Sequence of chain 1.A:
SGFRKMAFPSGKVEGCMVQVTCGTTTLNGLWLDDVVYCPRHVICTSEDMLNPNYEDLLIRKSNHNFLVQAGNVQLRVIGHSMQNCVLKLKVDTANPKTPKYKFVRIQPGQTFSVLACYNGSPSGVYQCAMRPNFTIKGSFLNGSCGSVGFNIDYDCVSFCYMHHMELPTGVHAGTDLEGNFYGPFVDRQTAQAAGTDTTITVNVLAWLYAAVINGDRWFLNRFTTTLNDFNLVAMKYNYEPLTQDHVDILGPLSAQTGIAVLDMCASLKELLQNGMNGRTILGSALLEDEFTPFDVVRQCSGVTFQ

Binding-site contacts:
Ligand atom CL15 contacts residue ASP187 of chain 1.A at 3.7 Å.
Ligand atom O3 contacts residue CYS145 of chain 1.A at 3.8 Å.
Ligand atom C24 contacts residue HIS163 of chain 1.A at 3.8 Å.
Ligand atom N21 contacts residue PHE140 of chain 1.A at 3.5 Å (h-bond).
Ligand atom O3 contacts residue GLY143 of chain 1.A at 2.8 Å (h-bond).
Ligand atom C19 contacts residue LEU141 of chain 1.A at 3.8 Å (hydrophobic).
Ligand atom C19 contacts residue ASN142 of chain 1.A at 3.8 Å.
Ligand atom C14 contacts residue GLN189 of chain 1.A at 3.7 Å.
Ligand atom C16 contacts residue HIS41 of chain 1.A at 3.9 Å.
Ligand atom O23 contacts residue HIS172 of chain 1.A at 3.3 Å.
Ligand atom C16 contacts residue GLN189 of chain 1.A at 3.8 Å.
Ligand atom O20 contacts residue GLU166 of chain 1.A at 3.9 Å.
Ligand atom C22 contacts residue GLU166 of chain 1.A at 3.8 Å.
Ligand atom C12 contacts residue HIS41 of chain 1.A at 3.8 Å.
Ligand atom O23 contacts residue HIS163 of chain 1.A at 2.6 Å (h-bond).
Ligand atom C13 contacts residue GLN189 of chain 1.A at 3.7 Å.
Ligand atom O23 contacts residue GLU166 of chain 1.A at 3.6 Å.
Ligand atom CL15 contacts residue MET165 of chain 1.A at 3.8 Å.
Ligand atom O20 contacts residue ASN142 of chain 1.A at 3.9 Å.
Ligand atom N18 contacts residue ASN142 of chain 1.A at 3.5 Å.
Ligand atom CL17 contacts residue ASP187 of chain 1.A at 3.4 Å.
Ligand atom O23 contacts residue SER144 of chain 1.A at 3.8 Å.
Ligand atom O3 contacts residue SER144 of chain 1.A at 3.8 Å.
Ligand atom O23 contacts residue PHE140 of chain 1.A at 3.3 Å.
Ligand atom N21 contacts residue GLU166 of chain 1.A at 3.1 Å (salt-bridge).
Ligand atom C22 contacts residue HIS163 of chain 1.A at 3.5 Å.
Ligand atom N18 contacts residue LEU141 of chain 1.A at 3.8 Å.
Ligand atom C11 contacts residue MET49 of chain 1.A at 3.9 Å (hydrophobic).
Ligand atom C24 contacts residue SER144 of chain 1.A at 3.5 Å.
Ligand atom CL17 contacts residue ARG188 of chain 1.A at 3.8 Å.
Ligand atom CL17 contacts residue TYR54 of chain 1.A at 3.4 Å.
Ligand atom C14 contacts residue HIS41 of chain 1.A at 3.6 Å.
Ligand atom CL15 contacts residue ARG188 of chain 1.A at 3.7 Å.
Ligand atom C12 contacts residue MET49 of chain 1.A at 3.8 Å (hydrophobic).
Ligand atom C1 contacts residue LEU141 of chain 1.A at 3.8 Å (hydrophobic).
Ligand atom O3 contacts residue ASN142 of chain 1.A at 3.4 Å.
Ligand atom C2 contacts residue CYS145 of chain 1.A at 3.8 Å (hydrophobic).
Ligand atom C13 contacts residue HIS41 of chain 1.A at 3.6 Å.
Ligand atom CL17 contacts residue HIS41 of chain 1.A at 3.6 Å.
Ligand atom C22 contacts residue SER144 of chain 1.A at 3.8 Å.

The small molecule below binds the protein below.
Small molecule (SMILES): O=C(c1cc(=O)[nH]c(=O)[nH]1)N1CCN(c2ccc(Cl)c(Cl)c2)CC1

Sequence of chain 2.A:
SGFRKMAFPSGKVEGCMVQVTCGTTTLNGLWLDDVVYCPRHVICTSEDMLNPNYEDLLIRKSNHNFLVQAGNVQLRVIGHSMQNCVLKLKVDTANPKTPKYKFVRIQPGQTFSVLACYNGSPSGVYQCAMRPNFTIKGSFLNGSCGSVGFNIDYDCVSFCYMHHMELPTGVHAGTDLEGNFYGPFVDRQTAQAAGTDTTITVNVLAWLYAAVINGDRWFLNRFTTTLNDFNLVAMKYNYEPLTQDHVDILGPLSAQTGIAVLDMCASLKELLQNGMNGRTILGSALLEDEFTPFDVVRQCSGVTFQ